Sequence of chain 1.A:
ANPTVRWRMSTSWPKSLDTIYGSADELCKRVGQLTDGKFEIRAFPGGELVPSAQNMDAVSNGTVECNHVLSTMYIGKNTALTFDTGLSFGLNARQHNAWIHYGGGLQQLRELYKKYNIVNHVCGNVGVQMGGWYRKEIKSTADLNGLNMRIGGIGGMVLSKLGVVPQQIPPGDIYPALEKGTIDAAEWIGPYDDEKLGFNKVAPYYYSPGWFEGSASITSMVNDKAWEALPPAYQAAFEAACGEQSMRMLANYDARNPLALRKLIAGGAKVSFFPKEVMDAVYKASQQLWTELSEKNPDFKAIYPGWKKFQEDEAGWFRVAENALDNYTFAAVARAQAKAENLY

The small molecule below binds the protein below.
Small molecule (SMILES): O=C(O)c1ccccn1

Binding-site contacts:
Ligand atom O2 contacts residue ARG178 of chain 1.A at 2.8 Å (salt-bridge).
Ligand atom C5 contacts residue LEU98 of chain 1.A at 3.8 Å (hydrophobic).
Ligand atom O1 contacts residue TRP216 of chain 1.A at 3.5 Å.
Ligand atom N2 contacts residue TRP216 of chain 1.A at 3.5 Å (h-bond).
Ligand atom C6 contacts residue LEU98 of chain 1.A at 3.9 Å (hydrophobic).
Ligand atom C5 contacts residue ILE48 of chain 1.A at 4.0 Å (hydrophobic).
Ligand atom C1 contacts residue TRP216 of chain 1.A at 3.8 Å (hydrophobic).
Ligand atom C4 contacts residue ALA244 of chain 1.A at 4.2 Å (hydrophobic).
Ligand atom C5 contacts residue TRP41 of chain 1.A at 3.7 Å (hydrophobic).
Ligand atom C3 contacts residue CA1 of chain 1.C at 3.5 Å.
Ligand atom C2 contacts residue GLY180 of chain 1.A at 3.8 Å.
Ligand atom N2 contacts residue CA1 of chain 1.C at 2.5 Å.
Ligand atom N2 contacts residue ILE217 of chain 1.A at 3.9 Å.
Ligand atom O2 contacts residue TRP216 of chain 1.A at 3.6 Å.
Ligand atom C4 contacts residue ILE246 of chain 1.A at 3.9 Å (hydrophobic).
Ligand atom C6 contacts residue TRP216 of chain 1.A at 3.7 Å (hydrophobic).
Ligand atom C2 contacts residue ARG178 of chain 1.A at 3.5 Å.
Ligand atom C5 contacts residue ILE246 of chain 1.A at 4.0 Å (hydrophobic).
Ligand atom C1 contacts residue LEU98 of chain 1.A at 3.9 Å (hydrophobic).
Ligand atom O1 contacts residue ARG178 of chain 1.A at 2.9 Å (salt-bridge).
Ligand atom C4 contacts residue ILE217 of chain 1.A at 3.5 Å (hydrophobic).
Ligand atom C3 contacts residue TRP216 of chain 1.A at 4.0 Å (hydrophobic).
Ligand atom N2 contacts residue GLN157 of chain 1.A at 3.0 Å (h-bond).
Ligand atom O2 contacts residue GLU215 of chain 1.A at 2.9 Å (salt-bridge).
Ligand atom C1 contacts residue CA1 of chain 1.C at 3.4 Å.
Ligand atom C2 contacts residue LEU98 of chain 1.A at 3.9 Å (hydrophobic).
Ligand atom O1 contacts residue GLY180 of chain 1.A at 3.7 Å.
Ligand atom C5 contacts residue ILE217 of chain 1.A at 4.0 Å (hydrophobic).
Ligand atom C4 contacts residue LEU98 of chain 1.A at 3.9 Å (hydrophobic).
Ligand atom C3 contacts residue GLN157 of chain 1.A at 3.1 Å.
Ligand atom C3 contacts residue ALA244 of chain 1.A at 3.8 Å (hydrophobic).
Ligand atom O2 contacts residue CA1 of chain 1.C at 2.4 Å.
Ligand atom C6 contacts residue TRP41 of chain 1.A at 3.7 Å (hydrophobic).
Ligand atom C3 contacts residue LEU98 of chain 1.A at 4.0 Å (hydrophobic).
Ligand atom C2 contacts residue CA1 of chain 1.C at 3.3 Å.
Ligand atom C3 contacts residue VAL154 of chain 1.A at 4.1 Å (hydrophobic).
Ligand atom C3 contacts residue ILE217 of chain 1.A at 3.5 Å (hydrophobic).
Ligand atom O2 contacts residue GLY180 of chain 1.A at 3.4 Å.
Ligand atom C2 contacts residue TRP216 of chain 1.A at 3.6 Å (hydrophobic).
Ligand atom O1 contacts residue LEU98 of chain 1.A at 3.8 Å.